Binding-site contacts:
Ligand atom C8 contacts residue GLN81 of chain 14.G at 3.2 Å.
Ligand atom C4 contacts residue ASN72 of chain 14.G at 4.3 Å.
Ligand atom C2 contacts residue ASN72 of chain 14.G at 2.6 Å.
Ligand atom C6 contacts residue THR74 of chain 14.G at 3.7 Å.
Ligand atom N2 contacts residue ASN72 of chain 14.G at 3.2 Å (h-bond).
Ligand atom C5 contacts residue THR74 of chain 14.G at 3.9 Å.
Ligand atom C1 contacts residue ASN72 of chain 14.G at 1.5 Å.
Ligand atom O7 contacts residue ASN72 of chain 14.G at 3.3 Å (h-bond).
Ligand atom C7 contacts residue ASN72 of chain 14.G at 3.5 Å.
Ligand atom C5 contacts residue ASN72 of chain 14.G at 3.7 Å.
Ligand atom C3 contacts residue ASN72 of chain 14.G at 4.0 Å.
Ligand atom N2 contacts residue GLN81 of chain 14.G at 4.3 Å.
Ligand atom C7 contacts residue GLN81 of chain 14.G at 3.8 Å.
Ligand atom C1 contacts residue ALA79 of chain 14.G at 4.3 Å (hydrophobic).
Ligand atom O5 contacts residue ASN72 of chain 14.G at 2.4 Å (h-bond).
Ligand atom O5 contacts residue THR74 of chain 14.G at 4.0 Å.
Ligand atom O7 contacts residue GLN81 of chain 14.G at 3.9 Å.

The small molecule below binds the protein below.
Small molecule (SMILES): CC(=O)N[C@@H]1[C@@H](O)[C@H](O)[C@@H](CO)O[C@H]1O

Sequence of chain 14.G:
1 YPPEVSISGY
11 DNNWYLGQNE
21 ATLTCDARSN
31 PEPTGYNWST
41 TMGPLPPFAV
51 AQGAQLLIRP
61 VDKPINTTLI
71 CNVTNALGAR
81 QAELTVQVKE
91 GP